This protein binds this small molecule.
Small molecule (SMILES): O=C[C@H](O)[C@@H](O)[C@H](O)[C@H](O)C(=O)O

Binding-site contacts:
Ligand atom C4 contacts residue ZN1 of chain 1.LA at 3.6 Å.
Ligand atom O6A contacts residue ARG170 of chain 1.H at 2.6 Å (salt-bridge).
Ligand atom C5 contacts residue TRP326 of chain 1.H at 3.9 Å (hydrophobic).
Ligand atom O5 contacts residue HIS26 of chain 1.H at 3.8 Å.
Ligand atom C5 contacts residue ZN1 of chain 1.LA at 3.0 Å.
Ligand atom C6 contacts residue MET258 of chain 1.H at 3.5 Å (hydrophobic).
Ligand atom O6A contacts residue MET258 of chain 1.H at 3.8 Å.
Ligand atom O2 contacts residue HIS49 of chain 1.H at 3.5 Å (h-bond).
Ligand atom O6A contacts residue TRP325 of chain 1.H at 4.0 Å.
Ligand atom O4 contacts residue ARG357 of chain 1.H at 3.7 Å.
Ligand atom O5 contacts residue HIS28 of chain 1.H at 3.6 Å.
Ligand atom C2 contacts residue ZN1 of chain 1.LA at 3.9 Å.
Ligand atom C1 contacts residue TYR50 of chain 1.H at 3.4 Å (hydrophobic).
Ligand atom O6A contacts residue SER223 of chain 1.H at 3.6 Å.
Ligand atom C6 contacts residue ARG170 of chain 1.H at 3.4 Å.
Ligand atom C1 contacts residue ASP355 of chain 1.H at 4.0 Å.
Ligand atom C6 contacts residue ZN1 of chain 1.LA at 3.1 Å.
Ligand atom O5 contacts residue ASP355 of chain 1.H at 3.3 Å (salt-bridge).
Ligand atom O6B contacts residue HIS26 of chain 1.H at 3.5 Å (h-bond).
Ligand atom C2 contacts residue ASP355 of chain 1.H at 3.7 Å.
Ligand atom C4 contacts residue ARG357 of chain 1.H at 3.7 Å.
Ligand atom O3 contacts residue TRP326 of chain 1.H at 4.0 Å.
Ligand atom C3 contacts residue ARG357 of chain 1.H at 3.8 Å.
Ligand atom O1 contacts residue ASP355 of chain 1.H at 3.1 Å (salt-bridge).
Ligand atom O5 contacts residue TRP325 of chain 1.H at 2.9 Å (h-bond).
Ligand atom O3 contacts residue HIS49 of chain 1.H at 3.0 Å (h-bond).
Ligand atom O1 contacts residue TRP326 of chain 1.H at 3.7 Å.
Ligand atom O1 contacts residue TYR50 of chain 1.H at 2.8 Å (h-bond).
Ligand atom C2 contacts residue ARG357 of chain 1.H at 3.8 Å.
Ligand atom O6B contacts residue ARG170 of chain 1.H at 2.9 Å (salt-bridge).
Ligand atom C1 contacts residue TRP326 of chain 1.H at 3.5 Å (hydrophobic).
Ligand atom C3 contacts residue TRP326 of chain 1.H at 3.8 Å (hydrophobic).
Ligand atom O5 contacts residue ZN1 of chain 1.LA at 2.1 Å.
Ligand atom O2 contacts residue ARG357 of chain 1.H at 2.5 Å (salt-bridge).
Ligand atom O6B contacts residue MET258 of chain 1.H at 3.1 Å.
Ligand atom C5 contacts residue TRP325 of chain 1.H at 3.7 Å (hydrophobic).
Ligand atom O6B contacts residue ZN1 of chain 1.LA at 2.5 Å.
Ligand atom C4 contacts residue HIS28 of chain 1.H at 3.9 Å.
Ligand atom O3 contacts residue ARG357 of chain 1.H at 3.0 Å (salt-bridge).
Ligand atom O6B contacts residue HIS28 of chain 1.H at 3.2 Å (h-bond).

Sequence of chain 1.H:
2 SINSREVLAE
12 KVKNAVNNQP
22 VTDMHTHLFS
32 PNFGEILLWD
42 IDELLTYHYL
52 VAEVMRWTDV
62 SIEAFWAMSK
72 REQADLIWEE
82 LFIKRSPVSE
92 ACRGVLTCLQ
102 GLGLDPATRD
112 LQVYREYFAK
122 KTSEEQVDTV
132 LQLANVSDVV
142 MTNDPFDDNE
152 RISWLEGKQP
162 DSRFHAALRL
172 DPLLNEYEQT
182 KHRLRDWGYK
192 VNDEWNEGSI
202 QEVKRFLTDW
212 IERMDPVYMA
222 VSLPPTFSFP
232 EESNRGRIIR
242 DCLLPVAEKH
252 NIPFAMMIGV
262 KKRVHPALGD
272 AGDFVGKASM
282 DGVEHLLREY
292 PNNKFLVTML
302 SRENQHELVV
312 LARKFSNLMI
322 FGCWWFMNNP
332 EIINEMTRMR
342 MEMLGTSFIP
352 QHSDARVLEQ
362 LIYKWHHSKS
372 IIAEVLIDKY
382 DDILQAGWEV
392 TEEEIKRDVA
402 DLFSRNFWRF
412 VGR